Sequence of chain 1.D:
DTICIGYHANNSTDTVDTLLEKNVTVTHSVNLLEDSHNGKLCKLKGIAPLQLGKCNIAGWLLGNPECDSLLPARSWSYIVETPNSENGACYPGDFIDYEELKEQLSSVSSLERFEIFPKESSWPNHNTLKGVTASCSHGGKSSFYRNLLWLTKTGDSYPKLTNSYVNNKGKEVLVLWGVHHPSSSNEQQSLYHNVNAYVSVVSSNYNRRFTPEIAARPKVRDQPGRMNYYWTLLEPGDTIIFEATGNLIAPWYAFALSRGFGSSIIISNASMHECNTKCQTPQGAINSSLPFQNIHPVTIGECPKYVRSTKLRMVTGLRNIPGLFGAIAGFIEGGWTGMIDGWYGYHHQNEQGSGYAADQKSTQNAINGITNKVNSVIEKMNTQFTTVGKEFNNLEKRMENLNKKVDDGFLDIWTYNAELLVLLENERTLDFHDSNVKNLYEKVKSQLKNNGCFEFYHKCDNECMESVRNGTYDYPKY

This small molecule binds to this protein.
Small molecule (SMILES): CC(=O)N[C@@H]1[C@@H](O)[C@H](O)[C@@H](CO)O[C@H]1O

Binding-site contacts:
Ligand atom C7 contacts residue ASN13 of chain 1.D at 3.6 Å.
Ligand atom C1 contacts residue ASN13 of chain 1.D at 1.4 Å.
Ligand atom C2 contacts residue ASN13 of chain 1.D at 2.5 Å.
Ligand atom N2 contacts residue ASN13 of chain 1.D at 2.9 Å (h-bond).
Ligand atom C5 contacts residue ASN13 of chain 1.D at 3.7 Å.
Ligand atom C8 contacts residue ASN13 of chain 1.D at 4.1 Å.
Ligand atom C4 contacts residue ASN13 of chain 1.D at 4.2 Å.
Ligand atom O7 contacts residue ASN13 of chain 1.D at 3.8 Å.
Ligand atom C3 contacts residue ASN13 of chain 1.D at 3.8 Å.
Ligand atom O5 contacts residue ASN13 of chain 1.D at 2.4 Å (h-bond).